This small molecule binds to this protein.
Small molecule (SMILES): C1C[C@@H]2O[C@@H]2C1

Binding-site contacts:
Ligand atom C01 contacts residue LEU77 of chain 1.H at 4.2 Å (hydrophobic).
Ligand atom C02 contacts residue PHE80 of chain 1.H at 4.1 Å (hydrophobic).
Ligand atom O06 contacts residue ASP138 of chain 1.H at 4.1 Å.
Ligand atom C05 contacts residue TYR59 of chain 1.H at 4.4 Å (hydrophobic).
Ligand atom C04 contacts residue VAL86 of chain 1.H at 4.2 Å (hydrophobic).
Ligand atom O06 contacts residue ARG105 of chain 1.H at 4.0 Å.
Ligand atom C04 contacts residue LEU109 of chain 1.H at 3.8 Å (hydrophobic).
Ligand atom C03 contacts residue LEU109 of chain 1.H at 4.0 Å (hydrophobic).
Ligand atom C01 contacts residue LEU41 of chain 1.H at 4.5 Å (hydrophobic).
Ligand atom C05 contacts residue TRP136 of chain 1.H at 4.0 Å (hydrophobic).
Ligand atom C01 contacts residue TRP136 of chain 1.H at 3.7 Å (hydrophobic).
Ligand atom C05 contacts residue ARG105 of chain 1.H at 4.5 Å.
Ligand atom C01 contacts residue TYR59 of chain 1.H at 3.5 Å (hydrophobic).
Ligand atom C02 contacts residue LEU77 of chain 1.H at 4.3 Å (hydrophobic).
Ligand atom C04 contacts residue ASP107 of chain 1.H at 3.6 Å.
Ligand atom C03 contacts residue VAL86 of chain 1.H at 4.3 Å (hydrophobic).
Ligand atom O06 contacts residue ASP107 of chain 1.H at 3.4 Å (salt-bridge).
Ligand atom C05 contacts residue ASP107 of chain 1.H at 3.8 Å.
Ligand atom C02 contacts residue TYR59 of chain 1.H at 3.8 Å (hydrophobic).
Ligand atom O06 contacts residue TYR59 of chain 1.H at 4.2 Å.
Ligand atom C05 contacts residue LEU41 of chain 1.H at 3.9 Å (hydrophobic).

Sequence of chain 1.H:
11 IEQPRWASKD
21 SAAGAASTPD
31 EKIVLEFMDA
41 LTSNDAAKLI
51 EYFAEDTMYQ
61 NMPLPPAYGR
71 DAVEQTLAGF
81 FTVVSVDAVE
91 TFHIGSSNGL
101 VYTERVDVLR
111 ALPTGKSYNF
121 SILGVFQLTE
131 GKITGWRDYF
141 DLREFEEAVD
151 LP